This protein binds this small molecule.
Small molecule (SMILES): CC(=O)N[C@@H]1[C@@H](O)[C@H](O)[C@@H](CO)O[C@H]1O

Sequence of chain 1.A:
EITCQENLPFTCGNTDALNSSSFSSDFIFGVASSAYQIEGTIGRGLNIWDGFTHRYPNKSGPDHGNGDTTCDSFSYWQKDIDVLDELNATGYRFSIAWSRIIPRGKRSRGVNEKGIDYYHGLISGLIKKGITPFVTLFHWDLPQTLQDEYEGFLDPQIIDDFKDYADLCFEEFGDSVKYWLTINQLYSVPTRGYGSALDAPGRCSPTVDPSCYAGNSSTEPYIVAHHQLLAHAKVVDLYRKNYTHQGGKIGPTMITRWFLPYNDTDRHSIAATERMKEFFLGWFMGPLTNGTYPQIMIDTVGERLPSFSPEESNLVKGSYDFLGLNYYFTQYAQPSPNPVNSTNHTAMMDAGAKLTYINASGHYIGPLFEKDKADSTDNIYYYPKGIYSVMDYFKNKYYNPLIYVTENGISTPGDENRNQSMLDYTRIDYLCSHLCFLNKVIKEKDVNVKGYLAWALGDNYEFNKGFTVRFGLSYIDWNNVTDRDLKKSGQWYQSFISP

Binding-site contacts:
Ligand atom C5 contacts residue SER213 of chain 1.A at 4.3 Å.
Ligand atom O5 contacts residue ASN60 of chain 1.A at 2.4 Å (h-bond).
Ligand atom O7 contacts residue ASN60 of chain 1.A at 4.2 Å.
Ligand atom C4 contacts residue ASN60 of chain 1.A at 4.2 Å.
Ligand atom C2 contacts residue ASN60 of chain 1.A at 2.7 Å.
Ligand atom C6 contacts residue SER213 of chain 1.A at 4.3 Å.
Ligand atom O6 contacts residue TYR58 of chain 1.A at 3.6 Å.
Ligand atom C5 contacts residue ASN60 of chain 1.A at 3.6 Å.
Ligand atom O6 contacts residue SER213 of chain 1.A at 3.9 Å.
Ligand atom N2 contacts residue ASN60 of chain 1.A at 2.9 Å (h-bond).
Ligand atom C1 contacts residue ASN60 of chain 1.A at 1.5 Å.
Ligand atom O7 contacts residue SO41 of chain 1.S at 3.5 Å (h-bond).
Ligand atom C3 contacts residue ASN60 of chain 1.A at 3.8 Å.
Ligand atom C7 contacts residue ASN60 of chain 1.A at 3.8 Å.
Ligand atom C1 contacts residue SO41 of chain 1.S at 4.1 Å.
Ligand atom N2 contacts residue SO41 of chain 1.S at 4.1 Å.
Ligand atom C2 contacts residue SO41 of chain 1.S at 4.3 Å.
Ligand atom C7 contacts residue SO41 of chain 1.S at 3.8 Å.
Ligand atom O4 contacts residue SER213 of chain 1.A at 3.9 Å.